A small-molecule ligand and the protein it binds are described below.
Small molecule (SMILES): COc1ccc(N2CCN(c3cccc(C)c3)CC2)nn1

Binding-site contacts:
Ligand atom C18 contacts residue ILE125 of chain 22.A at 4.2 Å (hydrophobic).
Ligand atom C14 contacts residue MET217 of chain 22.A at 3.9 Å (hydrophobic).
Ligand atom C20 contacts residue ILE125 of chain 22.A at 3.4 Å (hydrophobic).
Ligand atom C16 contacts residue ILE101 of chain 22.A at 3.5 Å (hydrophobic).
Ligand atom C3 contacts residue TYR193 of chain 22.A at 3.8 Å (hydrophobic).
Ligand atom C1 contacts residue TYR194 of chain 22.A at 4.2 Å (hydrophobic).
Ligand atom C19 contacts residue ILE125 of chain 22.A at 3.2 Å (hydrophobic).
Ligand atom C6 contacts residue THR102 of chain 22.A at 4.3 Å.
Ligand atom C10 contacts residue HIS241 of chain 22.A at 3.6 Å.
Ligand atom C8 contacts residue LEU103 of chain 22.A at 3.1 Å (hydrophobic).
Ligand atom C18 contacts residue ILE220 of chain 22.A at 4.3 Å (hydrophobic).
Ligand atom O2 contacts residue MET195 of chain 22.A at 4.4 Å.
Ligand atom C14 contacts residue ILE101 of chain 22.A at 4.1 Å (hydrophobic).
Ligand atom C21 contacts residue ILE220 of chain 22.A at 3.5 Å (hydrophobic).
Ligand atom C21 contacts residue ILE101 of chain 22.A at 4.0 Å (hydrophobic).
Ligand atom C21 contacts residue TYR147 of chain 22.A at 2.7 Å (hydrophobic).
Ligand atom C15 contacts residue ILE101 of chain 22.A at 4.1 Å (hydrophobic).
Ligand atom C18 contacts residue PHE182 of chain 22.A at 4.0 Å (hydrophobic).
Ligand atom O2 contacts residue TYR193 of chain 22.A at 3.4 Å.
Ligand atom C1 contacts residue TYR193 of chain 22.A at 3.8 Å (hydrophobic).
Ligand atom C3 contacts residue LEU103 of chain 22.A at 4.2 Å (hydrophobic).
Ligand atom C13 contacts residue THR102 of chain 22.A at 4.3 Å.
Ligand atom C1 contacts residue ASN215 of chain 22.A at 3.6 Å.
Ligand atom C17 contacts residue ILE101 of chain 22.A at 3.8 Å (hydrophobic).
Ligand atom C13 contacts residue ILE101 of chain 22.A at 3.4 Å (hydrophobic).
Ligand atom C3 contacts residue PHE121 of chain 22.A at 4.4 Å (hydrophobic).
Ligand atom N4 contacts residue TYR193 of chain 22.A at 3.5 Å.
Ligand atom C1 contacts residue MET195 of chain 22.A at 4.3 Å (hydrophobic).
Ligand atom C11 contacts residue HIS241 of chain 22.A at 3.7 Å.
Ligand atom N5 contacts residue TYR193 of chain 22.A at 4.0 Å.
Ligand atom C16 contacts residue TYR147 of chain 22.A at 4.3 Å (hydrophobic).
Ligand atom C7 contacts residue LEU103 of chain 22.A at 3.2 Å (hydrophobic).
Ligand atom C7 contacts residue THR102 of chain 22.A at 4.2 Å.
Ligand atom C14 contacts residue LEU187 of chain 22.A at 4.3 Å (hydrophobic).
Ligand atom C8 contacts residue PHE121 of chain 22.A at 4.3 Å (hydrophobic).
Ligand atom C10 contacts residue SER123 of chain 22.A at 4.2 Å.
Ligand atom C17 contacts residue TYR147 of chain 22.A at 4.0 Å (hydrophobic).
Ligand atom C17 contacts residue ILE220 of chain 22.A at 3.9 Å (hydrophobic).
Ligand atom N4 contacts residue MET217 of chain 22.A at 3.3 Å.
Ligand atom N5 contacts residue MET217 of chain 22.A at 3.3 Å (h-bond).

Sequence of chain 22.A:
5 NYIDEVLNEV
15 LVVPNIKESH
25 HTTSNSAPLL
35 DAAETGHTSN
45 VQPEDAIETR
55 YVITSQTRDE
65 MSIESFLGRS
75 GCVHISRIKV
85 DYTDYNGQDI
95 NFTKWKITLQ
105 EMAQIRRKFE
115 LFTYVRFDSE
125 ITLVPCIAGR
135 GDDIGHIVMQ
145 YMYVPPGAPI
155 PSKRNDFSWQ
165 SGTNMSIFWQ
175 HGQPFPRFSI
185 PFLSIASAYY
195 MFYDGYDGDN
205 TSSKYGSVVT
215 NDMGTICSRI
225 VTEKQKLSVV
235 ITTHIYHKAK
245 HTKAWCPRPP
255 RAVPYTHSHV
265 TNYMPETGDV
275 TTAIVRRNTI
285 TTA